Sequence of chain 1.C:
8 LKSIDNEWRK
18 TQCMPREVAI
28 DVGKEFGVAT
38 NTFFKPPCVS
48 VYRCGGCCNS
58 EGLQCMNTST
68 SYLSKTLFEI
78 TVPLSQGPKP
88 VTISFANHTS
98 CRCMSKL

This protein binds this small molecule.
Small molecule (SMILES): CC(=O)N[C@H]1[C@H](O[C@H]2[C@H](O)[C@@H](NC(C)=O)CO[C@@H]2CO)O[C@H](CO)[C@@H](O[C@@H]2O[C@H](CO)[C@@H](O)[C@H](O)[C@@H]2O)[C@@H]1O

Binding-site contacts:
Ligand atom C7 contacts residue TYR49 of chain 1.C at 3.7 Å (hydrophobic).
Ligand atom N2 contacts residue TYR49 of chain 1.C at 4.5 Å.
Ligand atom N2 contacts residue LEU70 of chain 1.C at 4.3 Å.
Ligand atom C1 contacts residue TYR49 of chain 1.C at 3.9 Å (hydrophobic).
Ligand atom C3 contacts residue ASN94 of chain 1.C at 3.6 Å.
Ligand atom C7 contacts residue SER68 of chain 1.C at 4.5 Å.
Ligand atom C8 contacts residue TYR49 of chain 1.C at 3.7 Å (hydrophobic).
Ligand atom O5 contacts residue HIS95 of chain 1.C at 3.5 Å (h-bond).
Ligand atom C7 contacts residue LEU70 of chain 1.C at 4.1 Å (hydrophobic).
Ligand atom C5 contacts residue ASN94 of chain 1.C at 3.6 Å.
Ligand atom C6 contacts residue TYR49 of chain 1.C at 3.4 Å (hydrophobic).
Ligand atom O5 contacts residue THR96 of chain 1.C at 4.4 Å.
Ligand atom C2 contacts residue THR96 of chain 1.C at 4.3 Å.
Ligand atom O7 contacts residue TYR49 of chain 1.C at 3.4 Å (h-bond).
Ligand atom O6 contacts residue THR96 of chain 1.C at 3.5 Å.
Ligand atom C8 contacts residue LEU70 of chain 1.C at 3.7 Å (hydrophobic).
Ligand atom O5 contacts residue TYR49 of chain 1.C at 3.5 Å.
Ligand atom C5 contacts residue TYR49 of chain 1.C at 3.5 Å (hydrophobic).
Ligand atom C1 contacts residue ASN94 of chain 1.C at 1.4 Å.
Ligand atom N2 contacts residue ASN94 of chain 1.C at 2.6 Å (h-bond).
Ligand atom C7 contacts residue ASN94 of chain 1.C at 3.4 Å.
Ligand atom O6 contacts residue HIS95 of chain 1.C at 3.1 Å (h-bond).
Ligand atom C5 contacts residue HIS95 of chain 1.C at 4.2 Å.
Ligand atom O7 contacts residue ASN94 of chain 1.C at 3.5 Å (h-bond).
Ligand atom O7 contacts residue SER68 of chain 1.C at 3.7 Å.
Ligand atom O5 contacts residue ASN94 of chain 1.C at 2.4 Å (h-bond).
Ligand atom O6 contacts residue PRO22 of chain 1.C at 3.6 Å.
Ligand atom C6 contacts residue PRO22 of chain 1.C at 3.6 Å (hydrophobic).
Ligand atom O7 contacts residue THR96 of chain 1.C at 4.0 Å.
Ligand atom C2 contacts residue ASN94 of chain 1.C at 2.2 Å.
Ligand atom C6 contacts residue HIS95 of chain 1.C at 3.7 Å.
Ligand atom C4 contacts residue ASN94 of chain 1.C at 4.1 Å.